Binding-site contacts:
Ligand atom C7 contacts residue GLY320 of chain 1.E at 4.4 Å.
Ligand atom O7 contacts residue ASP321 of chain 1.E at 4.2 Å.
Ligand atom C5 contacts residue ASN134 of chain 1.E at 3.8 Å.
Ligand atom O5 contacts residue ASN134 of chain 1.E at 2.5 Å (h-bond).
Ligand atom O7 contacts residue ASN134 of chain 1.E at 3.5 Å (h-bond).
Ligand atom C8 contacts residue ASP321 of chain 1.E at 3.6 Å.
Ligand atom C7 contacts residue ASP321 of chain 1.E at 4.2 Å.
Ligand atom C3 contacts residue ASN134 of chain 1.E at 3.9 Å.
Ligand atom C7 contacts residue ASN134 of chain 1.E at 3.6 Å.
Ligand atom N2 contacts residue GLY320 of chain 1.E at 4.5 Å.
Ligand atom C2 contacts residue ASN134 of chain 1.E at 2.6 Å.
Ligand atom C8 contacts residue GLY320 of chain 1.E at 4.0 Å.
Ligand atom C1 contacts residue ASN134 of chain 1.E at 1.5 Å.
Ligand atom C4 contacts residue ASN134 of chain 1.E at 4.4 Å.
Ligand atom N2 contacts residue ASN134 of chain 1.E at 3.0 Å (h-bond).
Ligand atom O5 contacts residue ASN133 of chain 1.E at 4.1 Å.

This protein binds this small molecule.
Small molecule (SMILES): CC(=O)N[C@@H]1[C@@H](O)[C@H](O)[C@@H](CO)O[C@H]1O

Sequence of chain 1.E:
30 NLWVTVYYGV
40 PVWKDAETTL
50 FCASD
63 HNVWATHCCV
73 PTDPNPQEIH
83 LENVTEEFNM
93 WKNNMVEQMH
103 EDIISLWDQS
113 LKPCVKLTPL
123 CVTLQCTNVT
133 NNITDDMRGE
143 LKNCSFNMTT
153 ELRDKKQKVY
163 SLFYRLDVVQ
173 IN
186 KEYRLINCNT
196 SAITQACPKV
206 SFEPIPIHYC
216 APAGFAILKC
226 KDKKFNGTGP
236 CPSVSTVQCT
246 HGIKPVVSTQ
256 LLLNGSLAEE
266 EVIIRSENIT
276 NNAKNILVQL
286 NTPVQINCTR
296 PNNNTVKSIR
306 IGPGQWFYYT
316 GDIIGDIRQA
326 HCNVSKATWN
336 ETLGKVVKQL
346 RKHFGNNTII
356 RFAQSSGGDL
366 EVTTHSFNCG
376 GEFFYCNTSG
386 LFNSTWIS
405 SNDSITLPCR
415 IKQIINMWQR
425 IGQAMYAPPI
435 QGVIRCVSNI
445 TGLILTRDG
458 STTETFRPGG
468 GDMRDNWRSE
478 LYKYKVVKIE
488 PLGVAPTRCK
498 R